Sequence of chain 1.B:
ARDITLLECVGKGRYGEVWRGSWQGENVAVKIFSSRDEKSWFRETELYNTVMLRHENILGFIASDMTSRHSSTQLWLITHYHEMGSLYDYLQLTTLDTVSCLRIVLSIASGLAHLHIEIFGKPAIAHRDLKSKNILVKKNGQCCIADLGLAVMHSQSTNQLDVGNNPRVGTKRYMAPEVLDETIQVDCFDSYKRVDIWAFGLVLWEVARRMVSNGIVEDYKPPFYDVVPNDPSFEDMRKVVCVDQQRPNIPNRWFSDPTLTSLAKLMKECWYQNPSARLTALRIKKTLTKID

This small molecule binds to this protein.
Small molecule (SMILES): O=S1(=O)CCN1

Binding-site contacts:
Ligand atom C05 contacts residue THR100 of chain 1.B at 3.5 Å.
Ligand atom S02 contacts residue THR101 of chain 1.B at 3.9 Å.
Ligand atom C05 contacts residue THR101 of chain 1.B at 4.1 Å.
Ligand atom N06 contacts residue SER106 of chain 1.B at 4.2 Å.
Ligand atom S02 contacts residue SER106 of chain 1.B at 4.1 Å.
Ligand atom O03 contacts residue ASP103 of chain 1.B at 3.3 Å (salt-bridge).
Ligand atom O01 contacts residue THR101 of chain 1.B at 4.4 Å.
Ligand atom C04 contacts residue THR101 of chain 1.B at 2.7 Å.
Ligand atom O03 contacts residue THR101 of chain 1.B at 4.2 Å.
Ligand atom C04 contacts residue TYR96 of chain 1.B at 4.0 Å (hydrophobic).
Ligand atom C04 contacts residue LEU102 of chain 1.B at 4.1 Å (hydrophobic).
Ligand atom N06 contacts residue TYR96 of chain 1.B at 3.9 Å.
Ligand atom O03 contacts residue LEU102 of chain 1.B at 4.0 Å.
Ligand atom C04 contacts residue THR100 of chain 1.B at 3.1 Å.
Ligand atom O03 contacts residue SER106 of chain 1.B at 2.9 Å (h-bond).
Ligand atom C05 contacts residue TYR96 of chain 1.B at 2.9 Å (hydrophobic).